Sequence of chain 1.A:
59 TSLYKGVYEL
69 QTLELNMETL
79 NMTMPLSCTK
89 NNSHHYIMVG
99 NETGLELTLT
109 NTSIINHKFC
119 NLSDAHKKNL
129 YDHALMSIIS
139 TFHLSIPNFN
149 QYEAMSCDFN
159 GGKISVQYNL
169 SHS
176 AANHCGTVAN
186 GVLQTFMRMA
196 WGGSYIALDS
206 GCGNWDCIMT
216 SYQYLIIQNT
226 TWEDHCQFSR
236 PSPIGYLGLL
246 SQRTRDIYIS

The protein below binds the small molecule below.
Small molecule (SMILES): CC(=O)N[C@H]1[C@H](O[C@H]2[C@H](O)[C@@H](NC(C)=O)CO[C@@H]2CO)O[C@H](CO)[C@@H](O[C@@H]2O[C@H](CO)[C@@H](O)[C@H](O)[C@@H]2O)[C@@H]1O

Binding-site contacts:
Ligand atom N2 contacts residue THR225 of chain 1.A at 4.4 Å.
Ligand atom C1 contacts residue LYS161 of chain 1.A at 4.4 Å.
Ligand atom C4 contacts residue ASN224 of chain 1.A at 4.2 Å.
Ligand atom C6 contacts residue LYS161 of chain 1.A at 4.0 Å.
Ligand atom N2 contacts residue GLY159 of chain 1.A at 4.4 Å.
Ligand atom C8 contacts residue THR226 of chain 1.A at 4.1 Å.
Ligand atom C8 contacts residue ASN158 of chain 1.A at 4.5 Å.
Ligand atom O7 contacts residue THR225 of chain 1.A at 4.2 Å.
Ligand atom C1 contacts residue ASN224 of chain 1.A at 1.4 Å.
Ligand atom O5 contacts residue LYS161 of chain 1.A at 4.2 Å.
Ligand atom C2 contacts residue ASN224 of chain 1.A at 2.5 Å.
Ligand atom C6 contacts residue GLY160 of chain 1.A at 4.0 Å.
Ligand atom C8 contacts residue ASN224 of chain 1.A at 4.0 Å.
Ligand atom N2 contacts residue ASN224 of chain 1.A at 3.0 Å (h-bond).
Ligand atom C7 contacts residue THR225 of chain 1.A at 4.0 Å.
Ligand atom C3 contacts residue ASN224 of chain 1.A at 3.9 Å.
Ligand atom C5 contacts residue ASN224 of chain 1.A at 3.7 Å.
Ligand atom C7 contacts residue THR226 of chain 1.A at 4.0 Å.
Ligand atom C6 contacts residue GLY159 of chain 1.A at 4.4 Å.
Ligand atom C7 contacts residue GLY159 of chain 1.A at 4.4 Å.
Ligand atom C8 contacts residue THR225 of chain 1.A at 3.8 Å.
Ligand atom O7 contacts residue THR226 of chain 1.A at 3.1 Å.
Ligand atom O5 contacts residue ASN224 of chain 1.A at 2.3 Å (h-bond).
Ligand atom O7 contacts residue LYS161 of chain 1.A at 4.1 Å.
Ligand atom C8 contacts residue GLY159 of chain 1.A at 3.4 Å.
Ligand atom C8 contacts residue LYS161 of chain 1.A at 4.3 Å.
Ligand atom C5 contacts residue LYS161 of chain 1.A at 4.2 Å.
Ligand atom C7 contacts residue ASN224 of chain 1.A at 4.1 Å.